This protein binds this small molecule.
Small molecule (SMILES): C[C@H](O)[C@H](N)[C@@H]1O[C@](O)(C(=O)O)C[C@H](O)[C@@H]1N

Sequence of chain 1.T:
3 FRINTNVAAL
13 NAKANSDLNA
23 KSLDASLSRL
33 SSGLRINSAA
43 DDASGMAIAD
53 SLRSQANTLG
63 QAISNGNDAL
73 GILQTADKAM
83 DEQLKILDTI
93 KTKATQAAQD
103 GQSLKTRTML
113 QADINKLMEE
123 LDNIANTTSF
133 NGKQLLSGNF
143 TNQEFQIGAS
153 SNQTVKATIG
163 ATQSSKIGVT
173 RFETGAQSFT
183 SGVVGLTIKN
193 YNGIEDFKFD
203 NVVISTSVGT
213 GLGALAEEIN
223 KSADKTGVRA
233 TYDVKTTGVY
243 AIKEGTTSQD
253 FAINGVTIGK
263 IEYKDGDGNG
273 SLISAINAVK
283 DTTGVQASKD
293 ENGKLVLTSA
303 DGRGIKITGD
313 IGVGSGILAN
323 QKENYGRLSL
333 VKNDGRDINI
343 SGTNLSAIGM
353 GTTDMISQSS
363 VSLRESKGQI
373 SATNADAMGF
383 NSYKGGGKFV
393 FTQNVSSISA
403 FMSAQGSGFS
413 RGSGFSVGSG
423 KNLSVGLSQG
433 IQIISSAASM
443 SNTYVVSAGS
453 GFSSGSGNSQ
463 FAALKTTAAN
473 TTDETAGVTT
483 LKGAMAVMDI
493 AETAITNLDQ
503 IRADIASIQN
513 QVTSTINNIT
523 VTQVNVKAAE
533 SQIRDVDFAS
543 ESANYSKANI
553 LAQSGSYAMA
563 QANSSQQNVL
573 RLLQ

Binding-site contacts:
Ligand atom O8 contacts residue THR394 of chain 1.T at 2.5 Å (h-bond).
Ligand atom O4 contacts residue THR394 of chain 1.T at 4.3 Å.
Ligand atom O1B contacts residue THR394 of chain 1.T at 2.8 Å (h-bond).
Ligand atom C1 contacts residue THR394 of chain 1.T at 2.0 Å.
Ligand atom O6 contacts residue THR394 of chain 1.T at 2.5 Å (h-bond).
Ligand atom C9 contacts residue ALA439 of chain 1.T at 4.2 Å (hydrophobic).
Ligand atom C6 contacts residue THR394 of chain 1.T at 3.6 Å.
Ligand atom O8 contacts residue SER437 of chain 1.T at 4.3 Å.
Ligand atom C5 contacts residue THR394 of chain 1.T at 4.2 Å.
Ligand atom C8 contacts residue THR394 of chain 1.T at 3.8 Å.
Ligand atom C3 contacts residue THR394 of chain 1.T at 2.5 Å.
Ligand atom O1B contacts residue ALA439 of chain 1.T at 4.0 Å.
Ligand atom C2 contacts residue THR394 of chain 1.T at 1.4 Å.
Ligand atom C4 contacts residue THR394 of chain 1.T at 3.8 Å.
Ligand atom O8 contacts residue GLN395 of chain 1.T at 4.2 Å.
Ligand atom O8 contacts residue ALA439 of chain 1.T at 4.1 Å.
Ligand atom O1A contacts residue THR394 of chain 1.T at 2.6 Å (h-bond).
Ligand atom C7 contacts residue THR394 of chain 1.T at 4.4 Å.